Binding-site contacts:
Ligand atom O6 contacts residue ASN788 of chain 1.B at 4.5 Å.
Ligand atom C1 contacts residue ASN788 of chain 1.B at 1.4 Å.
Ligand atom C7 contacts residue ASN788 of chain 1.B at 3.2 Å.
Ligand atom C8 contacts residue ASN788 of chain 1.B at 4.3 Å.
Ligand atom N2 contacts residue ASN788 of chain 1.B at 2.9 Å (h-bond).
Ligand atom O7 contacts residue ASN788 of chain 1.B at 3.0 Å (h-bond).
Ligand atom O5 contacts residue ASN788 of chain 1.B at 2.4 Å (h-bond).
Ligand atom C4 contacts residue ASN788 of chain 1.B at 4.2 Å.
Ligand atom C3 contacts residue ASN788 of chain 1.B at 3.8 Å.
Ligand atom C2 contacts residue ASN788 of chain 1.B at 2.4 Å.
Ligand atom C5 contacts residue ASN788 of chain 1.B at 3.7 Å.

The protein below binds the small molecule below.
Small molecule (SMILES): CC(=O)N[C@@H]1[C@@H](O)[C@H](O)[C@@H](CO)O[C@H]1O

Sequence of chain 1.B:
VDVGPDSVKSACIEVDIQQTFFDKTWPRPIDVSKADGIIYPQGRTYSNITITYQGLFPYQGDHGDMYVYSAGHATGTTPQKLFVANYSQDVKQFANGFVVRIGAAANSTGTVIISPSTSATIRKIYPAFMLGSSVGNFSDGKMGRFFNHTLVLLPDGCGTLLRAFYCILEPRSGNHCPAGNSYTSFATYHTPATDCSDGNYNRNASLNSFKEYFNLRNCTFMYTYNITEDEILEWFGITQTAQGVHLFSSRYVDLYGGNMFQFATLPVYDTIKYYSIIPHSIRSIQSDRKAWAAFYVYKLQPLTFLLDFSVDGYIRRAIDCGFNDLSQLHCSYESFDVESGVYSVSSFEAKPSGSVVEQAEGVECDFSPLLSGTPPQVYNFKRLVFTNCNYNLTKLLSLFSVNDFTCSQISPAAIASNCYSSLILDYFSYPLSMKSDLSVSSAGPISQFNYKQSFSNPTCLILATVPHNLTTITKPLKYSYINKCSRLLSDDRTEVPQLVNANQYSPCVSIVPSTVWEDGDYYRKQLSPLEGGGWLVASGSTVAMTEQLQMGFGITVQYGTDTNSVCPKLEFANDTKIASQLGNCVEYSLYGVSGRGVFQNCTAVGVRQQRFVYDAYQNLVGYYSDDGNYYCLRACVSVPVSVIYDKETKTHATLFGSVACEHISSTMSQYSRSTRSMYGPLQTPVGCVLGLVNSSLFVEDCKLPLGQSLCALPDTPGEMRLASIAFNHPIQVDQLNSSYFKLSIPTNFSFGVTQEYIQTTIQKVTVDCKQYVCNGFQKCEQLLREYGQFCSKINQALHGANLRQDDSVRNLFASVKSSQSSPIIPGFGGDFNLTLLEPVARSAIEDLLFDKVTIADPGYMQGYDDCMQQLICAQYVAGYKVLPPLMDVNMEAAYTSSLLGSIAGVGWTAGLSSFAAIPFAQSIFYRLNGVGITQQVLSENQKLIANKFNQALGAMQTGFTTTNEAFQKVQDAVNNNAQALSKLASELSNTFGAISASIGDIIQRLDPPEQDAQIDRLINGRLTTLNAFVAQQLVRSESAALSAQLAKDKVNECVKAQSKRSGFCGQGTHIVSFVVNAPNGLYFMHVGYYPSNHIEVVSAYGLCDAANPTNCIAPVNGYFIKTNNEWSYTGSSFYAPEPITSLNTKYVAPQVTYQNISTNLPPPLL